This small molecule binds to this protein.
Small molecule (SMILES): Nc1ncnc2c1c(I)cn2[C@@H]1O[C@H](CO)[C@@H](O)[C@H]1O

Sequence of chain 1.B:
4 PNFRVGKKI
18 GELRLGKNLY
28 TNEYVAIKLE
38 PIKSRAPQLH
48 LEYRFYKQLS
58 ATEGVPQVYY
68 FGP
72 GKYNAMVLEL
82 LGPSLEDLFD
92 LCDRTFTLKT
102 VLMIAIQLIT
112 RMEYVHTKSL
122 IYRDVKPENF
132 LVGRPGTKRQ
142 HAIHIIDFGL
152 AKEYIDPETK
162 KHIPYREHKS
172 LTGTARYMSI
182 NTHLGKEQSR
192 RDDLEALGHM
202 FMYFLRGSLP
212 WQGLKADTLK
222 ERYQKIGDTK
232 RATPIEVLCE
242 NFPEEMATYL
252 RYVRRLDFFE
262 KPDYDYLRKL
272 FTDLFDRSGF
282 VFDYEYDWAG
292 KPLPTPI

Binding-site contacts:
Ligand atom C3' contacts residue LEU132 of chain 1.B at 4.0 Å (hydrophobic).
Ligand atom N6 contacts residue LEU82 of chain 1.B at 4.1 Å.
Ligand atom IAE contacts residue ILE147 of chain 1.B at 4.1 Å.
Ligand atom C1' contacts residue LEU20 of chain 1.B at 4.0 Å (hydrophobic).
Ligand atom N3 contacts residue LEU132 of chain 1.B at 3.6 Å.
Ligand atom O5' contacts residue ILE147 of chain 1.B at 4.0 Å.
Ligand atom C6 contacts residue ALA33 of chain 1.B at 4.0 Å (hydrophobic).
Ligand atom N9 contacts residue LEU20 of chain 1.B at 3.5 Å.
Ligand atom O3' contacts residue GLU129 of chain 1.B at 2.8 Å (salt-bridge).
Ligand atom C6 contacts residue LEU82 of chain 1.B at 3.9 Å (hydrophobic).
Ligand atom C5 contacts residue LEU20 of chain 1.B at 4.0 Å (hydrophobic).
Ligand atom N1 contacts residue LEU132 of chain 1.B at 4.1 Å.
Ligand atom C5 contacts residue LEU132 of chain 1.B at 3.8 Å (hydrophobic).
Ligand atom IAE contacts residue LEU79 of chain 1.B at 3.7 Å.
Ligand atom O4' contacts residue LEU20 of chain 1.B at 3.9 Å.
Ligand atom C7 contacts residue LEU20 of chain 1.B at 3.8 Å (hydrophobic).
Ligand atom N1 contacts residue GLU80 of chain 1.B at 3.9 Å.
Ligand atom C2 contacts residue LEU82 of chain 1.B at 3.4 Å (hydrophobic).
Ligand atom C2 contacts residue LEU132 of chain 1.B at 3.9 Å (hydrophobic).
Ligand atom N6 contacts residue ALA33 of chain 1.B at 3.9 Å.
Ligand atom O2' contacts residue LEU132 of chain 1.B at 4.1 Å.
Ligand atom C6 contacts residue GLU80 of chain 1.B at 3.8 Å.
Ligand atom N6 contacts residue LEU81 of chain 1.B at 4.2 Å.
Ligand atom C4 contacts residue LEU132 of chain 1.B at 3.5 Å (hydrophobic).
Ligand atom O3' contacts residue SER85 of chain 1.B at 3.8 Å.
Ligand atom C8 contacts residue ILE147 of chain 1.B at 3.5 Å (hydrophobic).
Ligand atom C3' contacts residue GLU129 of chain 1.B at 3.3 Å.
Ligand atom C7 contacts residue ILE147 of chain 1.B at 3.8 Å (hydrophobic).
Ligand atom IAE contacts residue TYR53 of chain 1.B at 4.0 Å.
Ligand atom C3' contacts residue ILE147 of chain 1.B at 4.0 Å (hydrophobic).
Ligand atom N9 contacts residue LEU132 of chain 1.B at 4.0 Å.
Ligand atom N1 contacts residue LEU81 of chain 1.B at 3.6 Å.
Ligand atom C2' contacts residue LEU132 of chain 1.B at 3.7 Å (hydrophobic).
Ligand atom N6 contacts residue GLU80 of chain 1.B at 2.7 Å (salt-bridge).
Ligand atom C6 contacts residue LEU132 of chain 1.B at 4.1 Å (hydrophobic).
Ligand atom C8 contacts residue LEU20 of chain 1.B at 3.4 Å (hydrophobic).
Ligand atom N1 contacts residue LEU82 of chain 1.B at 2.9 Å (h-bond).
Ligand atom C2 contacts residue LEU81 of chain 1.B at 3.5 Å (hydrophobic).
Ligand atom C4 contacts residue LEU20 of chain 1.B at 3.9 Å (hydrophobic).
Ligand atom O2' contacts residue ASP88 of chain 1.B at 3.8 Å.